Sequence of chain 1.C:
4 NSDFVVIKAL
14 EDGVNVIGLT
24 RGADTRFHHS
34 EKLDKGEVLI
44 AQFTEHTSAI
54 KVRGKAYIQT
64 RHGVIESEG

Sequence of chain 1.D:
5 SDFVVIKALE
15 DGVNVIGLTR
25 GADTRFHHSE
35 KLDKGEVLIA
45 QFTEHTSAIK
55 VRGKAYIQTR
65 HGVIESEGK

Binding-site contacts:
Ligand atom O contacts residue THR47 of chain 1.D at 3.5 Å (h-bond).
Ligand atom OXT contacts residue HIS49 of chain 1.D at 3.8 Å.
Ligand atom O contacts residue SER51 of chain 1.C at 3.0 Å (h-bond).
Ligand atom CD1 contacts residue SER51 of chain 1.C at 3.6 Å.
Ligand atom CE2 contacts residue GLN45 of chain 1.D at 3.8 Å.
Ligand atom CB contacts residue THR23 of chain 1.C at 3.8 Å.
Ligand atom CZ2 contacts residue ALA44 of chain 1.D at 4.0 Å (hydrophobic).
Ligand atom CZ3 contacts residue GLY21 of chain 1.D at 3.6 Å.
Ligand atom CZ2 contacts residue ILE53 of chain 1.D at 3.7 Å (hydrophobic).
Ligand atom CE3 contacts residue HIS31 of chain 1.D at 3.9 Å.
Ligand atom OXT contacts residue THR47 of chain 1.D at 2.5 Å (h-bond).
Ligand atom NE1 contacts residue ALA44 of chain 1.D at 3.8 Å.
Ligand atom C contacts residue GLY25 of chain 1.C at 3.4 Å.
Ligand atom N contacts residue THR23 of chain 1.C at 2.8 Å (h-bond).
Ligand atom CA contacts residue GLY25 of chain 1.C at 3.5 Å.
Ligand atom CA contacts residue THR23 of chain 1.C at 3.8 Å.
Ligand atom CD1 contacts residue GLN45 of chain 1.D at 3.5 Å.
Ligand atom N contacts residue THR28 of chain 1.C at 2.8 Å (h-bond).
Ligand atom CB contacts residue THR28 of chain 1.C at 3.6 Å.
Ligand atom OXT contacts residue THR50 of chain 1.D at 2.7 Å (h-bond).
Ligand atom CZ2 contacts residue THR50 of chain 1.D at 3.8 Å.
Ligand atom N contacts residue ASP27 of chain 1.C at 3.1 Å (salt-bridge).
Ligand atom CH2 contacts residue ILE20 of chain 1.D at 4.0 Å (hydrophobic).
Ligand atom CH2 contacts residue GLY21 of chain 1.D at 3.5 Å.
Ligand atom CD1 contacts residue THR47 of chain 1.D at 3.7 Å.
Ligand atom N contacts residue GLY25 of chain 1.C at 2.8 Å (h-bond).
Ligand atom NE1 contacts residue GLN45 of chain 1.D at 2.8 Å (h-bond).
Ligand atom O contacts residue GLY25 of chain 1.C at 3.0 Å (h-bond).
Ligand atom CB contacts residue SER51 of chain 1.C at 3.5 Å.
Ligand atom CA contacts residue THR28 of chain 1.C at 3.2 Å.
Ligand atom C contacts residue THR50 of chain 1.D at 3.8 Å.
Ligand atom CA contacts residue SER51 of chain 1.C at 4.0 Å.
Ligand atom O contacts residue ARG24 of chain 1.C at 3.5 Å.
Ligand atom C contacts residue THR47 of chain 1.D at 3.4 Å.
Ligand atom CD2 contacts residue THR50 of chain 1.D at 3.9 Å.
Ligand atom CE2 contacts residue THR50 of chain 1.D at 4.0 Å.
Ligand atom OXT contacts residue GLY25 of chain 1.C at 4.0 Å.
Ligand atom N contacts residue ARG24 of chain 1.C at 4.0 Å.
Ligand atom CG contacts residue SER51 of chain 1.C at 3.9 Å.
Ligand atom C contacts residue SER51 of chain 1.C at 3.7 Å.

The small molecule below binds the protein below.
Small molecule (SMILES): N[C@@H](Cc1c[nH]c2ccccc12)C(=O)O